Binding-site contacts:
Ligand atom C2 contacts residue ASP105 of chain 1.C at 2.9 Å.
Ligand atom O1 contacts residue HIS153 of chain 1.C at 2.7 Å (h-bond).
Ligand atom C4 contacts residue VAL151 of chain 1.C at 4.3 Å (hydrophobic).
Ligand atom C4 contacts residue PHE154 of chain 1.C at 4.2 Å (hydrophobic).
Ligand atom C1 contacts residue PHE154 of chain 1.C at 4.2 Å (hydrophobic).
Ligand atom C5 contacts residue MET248 of chain 1.C at 3.6 Å (hydrophobic).
Ligand atom O1 contacts residue PHE154 of chain 1.C at 3.4 Å.
Ligand atom C3 contacts residue ASP105 of chain 1.C at 1.4 Å.
Ligand atom C3 contacts residue TYR215 of chain 1.C at 3.5 Å (hydrophobic).
Ligand atom C7 contacts residue HIS273 of chain 1.C at 3.8 Å.
Ligand atom C5 contacts residue VAL151 of chain 1.C at 3.8 Å (hydrophobic).
Ligand atom C7 contacts residue LEU150 of chain 1.C at 4.3 Å (hydrophobic).
Ligand atom C6 contacts residue HIS273 of chain 1.C at 4.1 Å.
Ligand atom C1 contacts residue HIS153 of chain 1.C at 3.8 Å.
Ligand atom C7 contacts residue HIS153 of chain 1.C at 3.9 Å.
Ligand atom O1 contacts residue TRP109 of chain 1.C at 4.4 Å.
Ligand atom C8 contacts residue HIS273 of chain 1.C at 3.7 Å.
Ligand atom C6 contacts residue VAL151 of chain 1.C at 4.1 Å (hydrophobic).
Ligand atom C3 contacts residue HIS273 of chain 1.C at 4.0 Å.
Ligand atom O1 contacts residue TYR215 of chain 1.C at 2.8 Å (h-bond).
Ligand atom C3 contacts residue PHE39 of chain 1.C at 4.3 Å (hydrophobic).
Ligand atom C5 contacts residue ALA130 of chain 1.C at 4.2 Å (hydrophobic).
Ligand atom C2 contacts residue HIS153 of chain 1.C at 3.8 Å.
Ligand atom C5 contacts residue PRO131 of chain 1.C at 4.1 Å (hydrophobic).
Ligand atom C4 contacts residue ASP105 of chain 1.C at 3.8 Å.
Ligand atom C4 contacts residue PRO131 of chain 1.C at 4.0 Å (hydrophobic).
Ligand atom C1 contacts residue TYR215 of chain 1.C at 3.6 Å (hydrophobic).
Ligand atom O1 contacts residue ASP105 of chain 1.C at 3.6 Å.
Ligand atom C1 contacts residue ASP105 of chain 1.C at 2.4 Å.
Ligand atom C2 contacts residue HIS273 of chain 1.C at 4.1 Å.
Ligand atom C8 contacts residue ASP105 of chain 1.C at 3.3 Å.
Ligand atom C8 contacts residue HIS153 of chain 1.C at 3.6 Å.
Ligand atom C3 contacts residue HIS153 of chain 1.C at 4.5 Å.
Ligand atom C2 contacts residue PHE154 of chain 1.C at 4.3 Å (hydrophobic).
Ligand atom C7 contacts residue HIS183 of chain 1.C at 4.0 Å.
Ligand atom C3 contacts residue ILE106 of chain 1.C at 4.4 Å (hydrophobic).
Ligand atom C6 contacts residue MET248 of chain 1.C at 4.0 Å (hydrophobic).
Ligand atom C4 contacts residue ALA130 of chain 1.C at 3.9 Å (hydrophobic).
Ligand atom C7 contacts residue ASP105 of chain 1.C at 4.4 Å.
Ligand atom C6 contacts residue LEU150 of chain 1.C at 4.4 Å (hydrophobic).

Sequence of chain 1.C:
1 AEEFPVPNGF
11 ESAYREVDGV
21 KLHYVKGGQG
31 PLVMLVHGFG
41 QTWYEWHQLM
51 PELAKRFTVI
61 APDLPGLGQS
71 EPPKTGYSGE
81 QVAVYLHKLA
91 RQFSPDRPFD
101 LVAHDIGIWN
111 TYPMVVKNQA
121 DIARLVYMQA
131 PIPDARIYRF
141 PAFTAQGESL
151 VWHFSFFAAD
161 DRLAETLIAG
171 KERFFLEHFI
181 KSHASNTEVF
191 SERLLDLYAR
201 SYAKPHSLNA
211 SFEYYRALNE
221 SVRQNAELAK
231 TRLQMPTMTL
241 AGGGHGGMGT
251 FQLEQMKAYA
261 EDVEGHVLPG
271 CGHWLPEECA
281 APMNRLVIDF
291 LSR

This protein binds this small molecule.
Small molecule (SMILES): OC[C@H](O)c1ccccc1